Sequence of chain 1.A:
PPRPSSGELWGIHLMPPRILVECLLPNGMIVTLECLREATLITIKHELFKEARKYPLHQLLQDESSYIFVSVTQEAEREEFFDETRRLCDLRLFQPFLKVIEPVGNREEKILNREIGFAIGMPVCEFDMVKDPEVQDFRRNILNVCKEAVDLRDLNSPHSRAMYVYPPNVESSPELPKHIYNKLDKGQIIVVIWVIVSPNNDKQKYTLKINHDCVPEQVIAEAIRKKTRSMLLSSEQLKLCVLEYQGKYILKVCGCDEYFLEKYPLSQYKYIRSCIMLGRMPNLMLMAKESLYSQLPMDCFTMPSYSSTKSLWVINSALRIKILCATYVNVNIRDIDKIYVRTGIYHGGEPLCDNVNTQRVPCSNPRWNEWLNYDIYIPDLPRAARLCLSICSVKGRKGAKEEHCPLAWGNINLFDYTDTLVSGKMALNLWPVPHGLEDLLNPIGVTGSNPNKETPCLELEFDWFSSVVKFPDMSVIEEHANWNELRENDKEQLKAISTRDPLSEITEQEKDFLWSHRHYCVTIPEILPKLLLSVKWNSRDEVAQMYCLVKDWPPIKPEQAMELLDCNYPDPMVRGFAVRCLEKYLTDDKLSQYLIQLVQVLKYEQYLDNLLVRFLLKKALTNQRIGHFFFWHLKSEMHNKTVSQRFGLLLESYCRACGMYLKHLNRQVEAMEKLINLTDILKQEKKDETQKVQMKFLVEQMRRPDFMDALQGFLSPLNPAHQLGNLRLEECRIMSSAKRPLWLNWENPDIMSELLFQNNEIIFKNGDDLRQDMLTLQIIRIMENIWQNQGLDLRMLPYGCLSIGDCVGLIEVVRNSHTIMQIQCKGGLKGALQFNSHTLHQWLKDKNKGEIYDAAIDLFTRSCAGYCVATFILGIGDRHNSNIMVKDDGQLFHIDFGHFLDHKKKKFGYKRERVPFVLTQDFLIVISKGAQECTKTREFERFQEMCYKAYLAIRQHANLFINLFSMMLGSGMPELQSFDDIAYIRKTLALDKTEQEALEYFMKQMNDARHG

Binding-site contacts:
Ligand atom C4 contacts residue VAL856 of chain 1.A at 3.2 Å (hydrophobic).
Ligand atom C10 contacts residue ILE853 of chain 1.A at 3.9 Å (hydrophobic).
Ligand atom C contacts residue TYR841 of chain 1.A at 3.7 Å (hydrophobic).
Ligand atom N3 contacts residue GLN864 of chain 1.A at 3.7 Å.
Ligand atom C contacts residue VAL856 of chain 1.A at 3.6 Å (hydrophobic).
Ligand atom C1 contacts residue VAL856 of chain 1.A at 3.9 Å (hydrophobic).
Ligand atom C16 contacts residue ILE853 of chain 1.A at 3.6 Å (hydrophobic).
Ligand atom C14 contacts residue ILE805 of chain 1.A at 4.0 Å (hydrophobic).
Ligand atom N contacts residue VAL855 of chain 1.A at 4.0 Å.
Ligand atom C5 contacts residue SER859 of chain 1.A at 3.5 Å.
Ligand atom C1 contacts residue GLU854 of chain 1.A at 3.9 Å.
Ligand atom N contacts residue VAL856 of chain 1.A at 3.2 Å (h-bond).
Ligand atom O contacts residue TRP785 of chain 1.A at 3.0 Å.
Ligand atom C3 contacts residue TRP785 of chain 1.A at 3.5 Å (hydrophobic).
Ligand atom C12 contacts residue TYR841 of chain 1.A at 3.0 Å (hydrophobic).
Ligand atom C7 contacts residue TRP785 of chain 1.A at 3.6 Å (hydrophobic).
Ligand atom C17 contacts residue LYS807 of chain 1.A at 3.5 Å.
Ligand atom F contacts residue LYS807 of chain 1.A at 3.7 Å.
Ligand atom N2 contacts residue SER859 of chain 1.A at 3.8 Å.
Ligand atom C4 contacts residue SER859 of chain 1.A at 3.0 Å.
Ligand atom N2 contacts residue TRP785 of chain 1.A at 3.5 Å.
Ligand atom C11 contacts residue ILE937 of chain 1.A at 3.5 Å (hydrophobic).
Ligand atom C12 contacts residue ASP938 of chain 1.A at 3.8 Å.
Ligand atom N1 contacts residue VAL856 of chain 1.A at 3.7 Å.
Ligand atom F contacts residue ILE805 of chain 1.A at 3.8 Å.
Ligand atom C17 contacts residue ASP938 of chain 1.A at 3.6 Å.
Ligand atom C9 contacts residue MET927 of chain 1.A at 3.5 Å (hydrophobic).
Ligand atom C16 contacts residue LYS807 of chain 1.A at 3.7 Å.
Ligand atom C1 contacts residue MET927 of chain 1.A at 3.5 Å (hydrophobic).
Ligand atom F1 contacts residue LYS807 of chain 1.A at 4.0 Å.
Ligand atom C11 contacts residue ILE853 of chain 1.A at 3.9 Å (hydrophobic).
Ligand atom N1 contacts residue SER859 of chain 1.A at 3.5 Å (h-bond).
Ligand atom C12 contacts residue ILE937 of chain 1.A at 3.5 Å (hydrophobic).
Ligand atom N contacts residue MET927 of chain 1.A at 3.4 Å.
Ligand atom O1 contacts residue GLN864 of chain 1.A at 3.0 Å (h-bond).
Ligand atom C11 contacts residue TYR841 of chain 1.A at 3.5 Å (hydrophobic).
Ligand atom C contacts residue GLU854 of chain 1.A at 3.0 Å.
Ligand atom C2 contacts residue MET927 of chain 1.A at 3.4 Å (hydrophobic).
Ligand atom S contacts residue MET927 of chain 1.A at 3.6 Å.
Ligand atom C8 contacts residue GLN864 of chain 1.A at 3.8 Å.

The small molecule below binds the protein below.
Small molecule (SMILES): Cc1nc(NC(=O)N2CCC[C@H]2C(N)=O)sc1-c1ccnc(C(C)(C)C(F)(F)F)c1